Binding-site contacts:
Ligand atom C18 contacts residue LYS49 of chain 1.B at 3.4 Å.
Ligand atom C29 contacts residue ASP159 of chain 1.B at 3.6 Å.
Ligand atom C18 contacts residue ILE91 of chain 1.B at 3.5 Å (hydrophobic).
Ligand atom C17 contacts residue MET68 of chain 1.B at 3.3 Å (hydrophobic).
Ligand atom N21 contacts residue GLU64 of chain 1.B at 3.4 Å (salt-bridge).
Ligand atom C4 contacts residue LEU148 of chain 1.B at 3.7 Å (hydrophobic).
Ligand atom O29 contacts residue ASP159 of chain 1.B at 3.5 Å (salt-bridge).
Ligand atom C16 contacts residue ASP159 of chain 1.B at 3.6 Å.
Ligand atom C22 contacts residue MET68 of chain 1.B at 3.7 Å (hydrophobic).
Ligand atom C20 contacts residue ILE91 of chain 1.B at 3.5 Å (hydrophobic).
Ligand atom N3 contacts residue PHE95 of chain 1.B at 3.6 Å.
Ligand atom C7 contacts residue PHE160 of chain 1.B at 3.7 Å (hydrophobic).
Ligand atom O29 contacts residue VAL77 of chain 1.B at 3.0 Å.
Ligand atom C14 contacts residue THR93 of chain 1.B at 3.6 Å.
Ligand atom C22 contacts residue ASP159 of chain 1.B at 3.6 Å.
Ligand atom N8 contacts residue LEU148 of chain 1.B at 3.6 Å.
Ligand atom C2 contacts residue PHE95 of chain 1.B at 3.7 Å (hydrophobic).
Ligand atom C6 contacts residue LEU26 of chain 1.B at 3.6 Å (hydrophobic).
Ligand atom C20 contacts residue ALA47 of chain 1.B at 3.7 Å (hydrophobic).
Ligand atom C12 contacts residue LEU26 of chain 1.B at 3.5 Å (hydrophobic).
Ligand atom C19 contacts residue THR93 of chain 1.B at 3.5 Å.
Ligand atom C17 contacts residue LYS49 of chain 1.B at 3.5 Å.
Ligand atom N13 contacts residue THR93 of chain 1.B at 3.5 Å.
Ligand atom N8 contacts residue PHE160 of chain 1.B at 3.4 Å.
Ligand atom C5 contacts residue LEU26 of chain 1.B at 3.7 Å (hydrophobic).
Ligand atom C17 contacts residue GLU64 of chain 1.B at 3.1 Å.
Ligand atom N10 contacts residue PHE160 of chain 1.B at 3.1 Å.
Ligand atom C2 contacts residue MET96 of chain 1.B at 3.1 Å (hydrophobic).
Ligand atom N21 contacts residue ASP159 of chain 1.B at 3.3 Å (salt-bridge).
Ligand atom N13 contacts residue PHE160 of chain 1.B at 3.7 Å.
Ligand atom C11 contacts residue VAL34 of chain 1.B at 3.4 Å (hydrophobic).
Ligand atom C16 contacts residue GLU64 of chain 1.B at 3.6 Å.
Ligand atom C16 contacts residue MET68 of chain 1.B at 3.5 Å (hydrophobic).
Ligand atom N3 contacts residue MET96 of chain 1.B at 2.9 Å (h-bond).
Ligand atom C9 contacts residue PHE160 of chain 1.B at 3.2 Å (hydrophobic).
Ligand atom N21 contacts residue MET68 of chain 1.B at 3.2 Å (h-bond).
Ligand atom C20 contacts residue THR93 of chain 1.B at 3.6 Å.
Ligand atom C23 contacts residue ASP159 of chain 1.B at 3.5 Å.
Ligand atom O29 contacts residue ALA158 of chain 1.B at 3.6 Å.
Ligand atom C11 contacts residue PHE160 of chain 1.B at 3.3 Å (hydrophobic).

This protein binds this small molecule.
Small molecule (SMILES): Cc1ccc(NC(=O)c2cccnc2)cc1Nc1nccc(-c2cccnc2)n1

Sequence of chain 1.B:
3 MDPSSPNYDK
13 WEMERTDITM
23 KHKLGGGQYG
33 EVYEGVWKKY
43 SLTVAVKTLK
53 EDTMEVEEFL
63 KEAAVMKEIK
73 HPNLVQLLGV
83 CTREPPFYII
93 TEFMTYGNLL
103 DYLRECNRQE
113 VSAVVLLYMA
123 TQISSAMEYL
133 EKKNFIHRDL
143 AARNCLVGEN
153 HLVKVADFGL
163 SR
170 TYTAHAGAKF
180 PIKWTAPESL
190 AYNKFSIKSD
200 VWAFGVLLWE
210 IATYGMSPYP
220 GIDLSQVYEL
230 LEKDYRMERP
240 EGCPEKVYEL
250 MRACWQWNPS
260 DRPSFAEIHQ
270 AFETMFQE